The protein below binds the small molecule below.
Small molecule (SMILES): COc1c(C)c2c(c(O)c1C/C=C(\C)CCC(=O)O)C(=O)OC2

Binding-site contacts:
Ligand atom C10 contacts residue ASN291 of chain 2.A at 3.5 Å.
Ligand atom O5 contacts residue SER263 of chain 2.A at 2.8 Å (h-bond).
Ligand atom C11 contacts residue RVP1 of chain 2.D at 3.5 Å.
Ligand atom O1 contacts residue CYS319 of chain 2.A at 3.1 Å (h-bond).
Ligand atom C8 contacts residue ASP261 of chain 2.A at 3.3 Å.
Ligand atom O3 contacts residue ASP261 of chain 2.A at 3.4 Å (salt-bridge).
Ligand atom O2 contacts residue ILE313 of chain 2.A at 3.3 Å.
Ligand atom C10 contacts residue GLY312 of chain 2.A at 3.2 Å.
Ligand atom C12 contacts residue SER262 of chain 2.A at 3.8 Å.
Ligand atom O2 contacts residue GLY312 of chain 2.A at 3.2 Å (h-bond).
Ligand atom C1 contacts residue GLY314 of chain 2.A at 3.8 Å.
Ligand atom C12 contacts residue SER263 of chain 2.A at 3.7 Å.
Ligand atom C9 contacts residue GLY409 of chain 2.A at 3.8 Å.
Ligand atom O6 contacts residue SER263 of chain 2.A at 2.8 Å (h-bond).
Ligand atom O4 contacts residue CYS319 of chain 2.A at 3.9 Å.
Ligand atom C7 contacts residue SER262 of chain 2.A at 3.2 Å.
Ligand atom C10 contacts residue SER263 of chain 2.A at 3.9 Å.
Ligand atom C17 contacts residue GLY409 of chain 2.A at 3.9 Å.
Ligand atom C9 contacts residue GLU408 of chain 2.A at 3.5 Å.
Ligand atom C10 contacts residue RVP1 of chain 2.D at 3.4 Å.
Ligand atom C7 contacts residue ASP261 of chain 2.A at 3.6 Å.
Ligand atom C6 contacts residue SER263 of chain 2.A at 3.2 Å.
Ligand atom C15 contacts residue RVP1 of chain 2.D at 3.5 Å.
Ligand atom O6 contacts residue SER262 of chain 2.A at 3.4 Å.
Ligand atom O2 contacts residue GLY314 of chain 2.A at 3.7 Å.
Ligand atom C17 contacts residue RVP1 of chain 2.D at 3.7 Å.
Ligand atom O1 contacts residue GLY314 of chain 2.A at 3.2 Å (h-bond).
Ligand atom C11 contacts residue SER263 of chain 2.A at 3.5 Å.
Ligand atom C8 contacts residue SER262 of chain 2.A at 3.6 Å.
Ligand atom C16 contacts residue SER263 of chain 2.A at 3.4 Å.
Ligand atom C14 contacts residue SER263 of chain 2.A at 3.8 Å.
Ligand atom C16 contacts residue RVP1 of chain 2.D at 3.9 Å.
Ligand atom O1 contacts residue ILE313 of chain 2.A at 3.9 Å.
Ligand atom C15 contacts residue SER263 of chain 2.A at 3.5 Å.
Ligand atom C14 contacts residue RVP1 of chain 2.D at 3.6 Å.
Ligand atom O4 contacts residue RVP1 of chain 2.D at 3.2 Å (h-bond).
Ligand atom C1 contacts residue SER263 of chain 2.A at 3.9 Å.
Ligand atom C8 contacts residue SER263 of chain 2.A at 3.8 Å.
Ligand atom C7 contacts residue RVP1 of chain 2.D at 3.2 Å.
Ligand atom C12 contacts residue RVP1 of chain 2.D at 3.5 Å.

Sequence of chain 2.A:
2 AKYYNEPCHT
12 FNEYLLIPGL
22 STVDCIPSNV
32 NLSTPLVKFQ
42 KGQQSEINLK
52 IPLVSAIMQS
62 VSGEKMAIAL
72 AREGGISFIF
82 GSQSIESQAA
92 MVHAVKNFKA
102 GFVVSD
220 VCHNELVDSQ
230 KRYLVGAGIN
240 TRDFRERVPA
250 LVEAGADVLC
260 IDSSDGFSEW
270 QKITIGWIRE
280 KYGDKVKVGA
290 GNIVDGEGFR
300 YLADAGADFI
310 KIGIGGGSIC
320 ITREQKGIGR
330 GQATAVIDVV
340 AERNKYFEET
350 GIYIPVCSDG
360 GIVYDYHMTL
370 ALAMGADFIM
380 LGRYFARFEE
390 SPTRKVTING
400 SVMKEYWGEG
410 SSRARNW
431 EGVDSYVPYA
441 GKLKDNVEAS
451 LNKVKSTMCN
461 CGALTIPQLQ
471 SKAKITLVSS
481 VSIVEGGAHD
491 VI